Binding-site contacts:
Ligand atom C7 contacts residue ASN267 of chain 1.F at 3.5 Å.
Ligand atom C6 contacts residue ASN269 of chain 1.F at 4.4 Å.
Ligand atom C7 contacts residue GLU268 of chain 1.F at 3.9 Å.
Ligand atom N2 contacts residue ASN267 of chain 1.F at 4.1 Å.
Ligand atom C1 contacts residue ASN269 of chain 1.F at 1.4 Å.
Ligand atom O7 contacts residue ASN269 of chain 1.F at 3.7 Å.
Ligand atom C2 contacts residue ASN269 of chain 1.F at 2.5 Å.
Ligand atom C3 contacts residue ASN269 of chain 1.F at 3.8 Å.
Ligand atom O7 contacts residue GLU268 of chain 1.F at 3.0 Å (salt-bridge).
Ligand atom O7 contacts residue ASN267 of chain 1.F at 3.8 Å.
Ligand atom N2 contacts residue ASN269 of chain 1.F at 2.9 Å (h-bond).
Ligand atom O5 contacts residue ASN269 of chain 1.F at 2.4 Å (h-bond).
Ligand atom C5 contacts residue ASN269 of chain 1.F at 3.7 Å.
Ligand atom C8 contacts residue GLU268 of chain 1.F at 4.3 Å.
Ligand atom C4 contacts residue ASN269 of chain 1.F at 4.3 Å.
Ligand atom C7 contacts residue ASN269 of chain 1.F at 3.5 Å.
Ligand atom C8 contacts residue ASN267 of chain 1.F at 3.3 Å.

A protein and the small-molecule ligand that binds it are described below.
Small molecule (SMILES): CC(=O)N[C@H]1[C@H](O[C@H]2[C@H](O)[C@@H](NC(C)=O)CO[C@@H]2CO)O[C@H](CO)[C@@H](O[C@@H]2O[C@H](CO[C@H]3O[C@H](CO)[C@@H](O)[C@H](O)[C@@H]3O)[C@@H](O)[C@H](O)[C@@H]2O)[C@@H]1O

Sequence of chain 1.F:
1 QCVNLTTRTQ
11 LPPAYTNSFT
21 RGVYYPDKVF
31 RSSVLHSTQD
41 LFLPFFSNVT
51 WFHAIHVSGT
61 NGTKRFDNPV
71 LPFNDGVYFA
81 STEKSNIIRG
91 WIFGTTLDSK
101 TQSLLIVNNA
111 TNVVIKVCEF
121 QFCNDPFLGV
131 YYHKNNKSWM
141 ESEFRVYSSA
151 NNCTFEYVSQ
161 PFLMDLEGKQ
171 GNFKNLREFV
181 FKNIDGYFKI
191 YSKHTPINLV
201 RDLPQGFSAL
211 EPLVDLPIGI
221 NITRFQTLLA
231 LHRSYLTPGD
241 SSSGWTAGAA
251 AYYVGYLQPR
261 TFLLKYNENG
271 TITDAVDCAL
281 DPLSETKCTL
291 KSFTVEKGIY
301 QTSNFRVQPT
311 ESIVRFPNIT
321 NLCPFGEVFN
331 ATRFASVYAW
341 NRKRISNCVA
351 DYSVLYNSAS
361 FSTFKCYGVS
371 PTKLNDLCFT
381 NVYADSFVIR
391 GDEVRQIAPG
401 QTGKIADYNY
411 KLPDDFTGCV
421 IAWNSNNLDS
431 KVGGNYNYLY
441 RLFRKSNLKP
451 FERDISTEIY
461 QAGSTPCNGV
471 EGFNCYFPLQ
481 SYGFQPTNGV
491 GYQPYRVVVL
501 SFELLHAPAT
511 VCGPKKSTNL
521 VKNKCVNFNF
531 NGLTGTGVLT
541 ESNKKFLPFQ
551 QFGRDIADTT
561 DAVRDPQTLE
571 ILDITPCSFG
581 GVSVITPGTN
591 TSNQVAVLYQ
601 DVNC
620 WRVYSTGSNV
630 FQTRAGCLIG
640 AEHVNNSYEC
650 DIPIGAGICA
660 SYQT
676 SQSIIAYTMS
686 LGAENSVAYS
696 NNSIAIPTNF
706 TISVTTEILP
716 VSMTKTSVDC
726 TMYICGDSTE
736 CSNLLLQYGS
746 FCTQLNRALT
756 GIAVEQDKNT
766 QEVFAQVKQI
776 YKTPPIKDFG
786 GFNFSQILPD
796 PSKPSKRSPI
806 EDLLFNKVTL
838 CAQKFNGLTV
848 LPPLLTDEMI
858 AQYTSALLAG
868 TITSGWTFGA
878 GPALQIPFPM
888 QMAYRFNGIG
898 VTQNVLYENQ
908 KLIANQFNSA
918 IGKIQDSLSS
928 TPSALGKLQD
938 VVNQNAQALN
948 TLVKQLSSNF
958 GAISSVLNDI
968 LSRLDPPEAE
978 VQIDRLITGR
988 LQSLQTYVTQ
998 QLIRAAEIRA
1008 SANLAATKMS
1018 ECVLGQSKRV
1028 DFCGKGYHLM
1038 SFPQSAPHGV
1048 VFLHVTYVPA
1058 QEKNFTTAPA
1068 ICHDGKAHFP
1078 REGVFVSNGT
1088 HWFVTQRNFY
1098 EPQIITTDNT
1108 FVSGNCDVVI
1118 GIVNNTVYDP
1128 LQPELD